Binding-site contacts:
Ligand atom C8 contacts residue SER71 of chain 1.K at 3.9 Å.
Ligand atom CB contacts residue TYR81 of chain 1.J at 3.7 Å (hydrophobic).
Ligand atom CD1 contacts residue LEU67 of chain 1.K at 3.5 Å (hydrophobic).
Ligand atom O contacts residue TYR101 of chain 1.K at 3.6 Å (h-bond).
Ligand atom CA contacts residue TYR101 of chain 1.K at 4.0 Å (hydrophobic).
Ligand atom C2 contacts residue LEU67 of chain 1.K at 3.7 Å (hydrophobic).
Ligand atom N contacts residue LEU67 of chain 1.K at 3.9 Å.
Ligand atom C5 contacts residue LEU42 of chain 1.J at 3.9 Å (hydrophobic).
Ligand atom CG contacts residue TYR81 of chain 1.J at 4.0 Å (hydrophobic).
Ligand atom O11 contacts residue LEU67 of chain 1.K at 3.9 Å.
Ligand atom C6 contacts residue GLU45 of chain 1.J at 3.5 Å.
Ligand atom N contacts residue TYR81 of chain 1.J at 3.4 Å (h-bond).
Ligand atom O contacts residue TYR81 of chain 1.J at 2.9 Å (h-bond).
Ligand atom N contacts residue TYR101 of chain 1.K at 3.6 Å (h-bond).
Ligand atom C7 contacts residue SER71 of chain 1.K at 3.4 Å.
Ligand atom C1 contacts residue LEU67 of chain 1.K at 3.6 Å (hydrophobic).
Ligand atom CZ contacts residue MET111 of chain 1.J at 3.6 Å (hydrophobic).
Ligand atom C contacts residue TYR101 of chain 1.K at 3.4 Å (hydrophobic).
Ligand atom CG contacts residue TYR101 of chain 1.K at 3.7 Å (hydrophobic).
Ligand atom CD contacts residue TYR81 of chain 1.J at 4.0 Å (hydrophobic).
Ligand atom C8 contacts residue LYS41 of chain 1.J at 3.8 Å.
Ligand atom C contacts residue TYR81 of chain 1.J at 4.0 Å (hydrophobic).
Ligand atom C6 contacts residue LEU42 of chain 1.J at 3.4 Å (hydrophobic).
Ligand atom CE contacts residue SER79 of chain 1.J at 3.2 Å.
Ligand atom C5 contacts residue SER71 of chain 1.K at 3.5 Å.
Ligand atom CB contacts residue TYR101 of chain 1.K at 3.8 Å (hydrophobic).
Ligand atom CA contacts residue TYR101 of chain 1.K at 3.5 Å (hydrophobic).
Ligand atom CE2 contacts residue ILE209 of chain 1.J at 4.0 Å (hydrophobic).
Ligand atom C contacts residue TYR101 of chain 1.K at 3.6 Å (hydrophobic).
Ligand atom N contacts residue TYR101 of chain 1.K at 3.6 Å (h-bond).
Ligand atom CD2 contacts residue ILE209 of chain 1.J at 3.5 Å (hydrophobic).
Ligand atom O contacts residue TYR101 of chain 1.K at 2.5 Å (h-bond).
Ligand atom C contacts residue TYR101 of chain 1.K at 3.5 Å (hydrophobic).
Ligand atom CE2 contacts residue LEU133 of chain 1.J at 3.6 Å (hydrophobic).
Ligand atom CD1 contacts residue TYR101 of chain 1.K at 3.9 Å (hydrophobic).
Ligand atom C7 contacts residue GLU45 of chain 1.J at 3.6 Å.
Ligand atom C6 contacts residue SER71 of chain 1.K at 3.8 Å.
Ligand atom C4 contacts residue LEU42 of chain 1.J at 3.7 Å (hydrophobic).
Ligand atom CE1 contacts residue LEU67 of chain 1.K at 3.6 Å (hydrophobic).
Ligand atom C8 contacts residue GLU45 of chain 1.J at 3.6 Å.

Sequence of chain 1.J:
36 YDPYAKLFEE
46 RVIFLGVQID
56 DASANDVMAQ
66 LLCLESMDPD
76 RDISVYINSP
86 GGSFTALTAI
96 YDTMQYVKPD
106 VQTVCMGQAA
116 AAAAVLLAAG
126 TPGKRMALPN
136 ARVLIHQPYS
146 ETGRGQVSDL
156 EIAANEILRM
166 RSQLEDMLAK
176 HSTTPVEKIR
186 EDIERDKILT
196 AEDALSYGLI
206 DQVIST

A protein and the small-molecule ligand that binds it are described below.
Small molecule (SMILES): C/C=C/C=C/C=C/C(=O)N[C@@H](Cc1ccccc1)C(=O)N[C@H]1COC(=O)[C@@H]2C[C@@H](C)CN2C(=O)[C@H](C)NC(=O)[C@H](C)N(C)C(=O)[C@@H]2CCCN2C1=O

Sequence of chain 1.K:
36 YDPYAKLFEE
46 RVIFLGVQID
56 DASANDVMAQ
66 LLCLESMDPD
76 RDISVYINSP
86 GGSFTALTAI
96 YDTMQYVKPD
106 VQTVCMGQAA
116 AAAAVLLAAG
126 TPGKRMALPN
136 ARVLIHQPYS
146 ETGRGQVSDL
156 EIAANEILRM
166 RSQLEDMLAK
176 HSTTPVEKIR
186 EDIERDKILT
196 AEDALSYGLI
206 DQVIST